Binding-site contacts:
Ligand atom C3 contacts residue ASN59 of chain 1.A at 3.8 Å.
Ligand atom C7 contacts residue ALA34 of chain 1.A at 3.7 Å (hydrophobic).
Ligand atom C8 contacts residue ALA34 of chain 1.A at 4.0 Å (hydrophobic).
Ligand atom C8 contacts residue ASN59 of chain 1.A at 4.2 Å.
Ligand atom C1 contacts residue ASN59 of chain 1.A at 1.4 Å.
Ligand atom C7 contacts residue ASN59 of chain 1.A at 3.8 Å.
Ligand atom C4 contacts residue ASN59 of chain 1.A at 4.2 Å.
Ligand atom O7 contacts residue SER56 of chain 1.A at 3.9 Å.
Ligand atom C5 contacts residue ASN59 of chain 1.A at 3.6 Å.
Ligand atom C2 contacts residue ASN59 of chain 1.A at 2.5 Å.
Ligand atom N2 contacts residue ASN59 of chain 1.A at 2.9 Å (h-bond).
Ligand atom O5 contacts residue ASN59 of chain 1.A at 2.4 Å (h-bond).
Ligand atom O7 contacts residue ALA34 of chain 1.A at 3.2 Å (h-bond).
Ligand atom C8 contacts residue SER35 of chain 1.A at 3.5 Å.
Ligand atom C7 contacts residue SER35 of chain 1.A at 4.2 Å.
Ligand atom O7 contacts residue SER35 of chain 1.A at 4.3 Å.

This protein binds this small molecule.
Small molecule (SMILES): CC(=O)N[C@@H]1[C@@H](O)[C@H](O)[C@@H](CO)O[C@H]1O

Sequence of chain 1.A:
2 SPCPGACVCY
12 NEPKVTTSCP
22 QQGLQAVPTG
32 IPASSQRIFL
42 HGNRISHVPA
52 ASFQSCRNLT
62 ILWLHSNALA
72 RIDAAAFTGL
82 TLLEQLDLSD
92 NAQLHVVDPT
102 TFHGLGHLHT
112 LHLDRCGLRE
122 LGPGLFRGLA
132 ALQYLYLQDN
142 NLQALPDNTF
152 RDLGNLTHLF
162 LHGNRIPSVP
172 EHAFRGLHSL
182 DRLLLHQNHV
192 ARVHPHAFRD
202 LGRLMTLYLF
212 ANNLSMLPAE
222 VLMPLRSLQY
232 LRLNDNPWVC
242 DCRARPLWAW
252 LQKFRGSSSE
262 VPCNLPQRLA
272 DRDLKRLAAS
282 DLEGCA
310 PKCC